The small molecule below binds the protein below.
Small molecule (SMILES): CC(=O)N[C@@H]1[C@@H](O)[C@H](O)[C@@H](CO)O[C@H]1O

Binding-site contacts:
Ligand atom C6 contacts residue ALA19 of chain 1.A at 4.0 Å (hydrophobic).
Ligand atom C3 contacts residue ASN20 of chain 1.A at 3.8 Å.
Ligand atom N2 contacts residue ASN20 of chain 1.A at 3.0 Å (h-bond).
Ligand atom C6 contacts residue TRP23 of chain 1.A at 3.8 Å (hydrophobic).
Ligand atom C1 contacts residue TRP23 of chain 1.A at 3.6 Å (hydrophobic).
Ligand atom O5 contacts residue ALA19 of chain 1.A at 3.4 Å.
Ligand atom C4 contacts residue ASN20 of chain 1.A at 4.2 Å.
Ligand atom O5 contacts residue ASN20 of chain 1.A at 2.3 Å (h-bond).
Ligand atom C5 contacts residue ASN20 of chain 1.A at 3.6 Å.
Ligand atom C1 contacts residue ASN20 of chain 1.A at 1.4 Å.
Ligand atom C7 contacts residue ASN20 of chain 1.A at 3.5 Å.
Ligand atom C8 contacts residue SER22 of chain 1.A at 4.0 Å.
Ligand atom C1 contacts residue ALA19 of chain 1.A at 4.2 Å (hydrophobic).
Ligand atom C2 contacts residue ASN20 of chain 1.A at 2.5 Å.
Ligand atom C5 contacts residue TRP23 of chain 1.A at 3.7 Å (hydrophobic).
Ligand atom O6 contacts residue ALA19 of chain 1.A at 3.6 Å.
Ligand atom N2 contacts residue SER22 of chain 1.A at 4.4 Å.
Ligand atom O7 contacts residue ASN20 of chain 1.A at 3.6 Å.
Ligand atom C5 contacts residue ALA19 of chain 1.A at 4.3 Å (hydrophobic).
Ligand atom C8 contacts residue ASN20 of chain 1.A at 4.5 Å.
Ligand atom O5 contacts residue TRP23 of chain 1.A at 3.6 Å.

Sequence of chain 1.A:
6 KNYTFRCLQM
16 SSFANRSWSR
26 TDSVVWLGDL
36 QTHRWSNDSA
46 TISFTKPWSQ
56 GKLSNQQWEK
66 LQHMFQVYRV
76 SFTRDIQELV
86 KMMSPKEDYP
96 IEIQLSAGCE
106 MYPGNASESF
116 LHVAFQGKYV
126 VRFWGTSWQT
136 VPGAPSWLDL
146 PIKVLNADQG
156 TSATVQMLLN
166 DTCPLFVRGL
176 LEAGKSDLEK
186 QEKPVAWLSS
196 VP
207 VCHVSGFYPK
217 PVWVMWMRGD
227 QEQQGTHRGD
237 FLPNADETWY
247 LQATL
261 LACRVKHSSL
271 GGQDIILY